The protein below binds the small molecule below.
Small molecule (SMILES): CN1CC[C@@H](COc2cnc(C#N)cc2-c2ccn3nc(NC(=O)C4CC4)cc3c2)C1

Sequence of chain 1.A:
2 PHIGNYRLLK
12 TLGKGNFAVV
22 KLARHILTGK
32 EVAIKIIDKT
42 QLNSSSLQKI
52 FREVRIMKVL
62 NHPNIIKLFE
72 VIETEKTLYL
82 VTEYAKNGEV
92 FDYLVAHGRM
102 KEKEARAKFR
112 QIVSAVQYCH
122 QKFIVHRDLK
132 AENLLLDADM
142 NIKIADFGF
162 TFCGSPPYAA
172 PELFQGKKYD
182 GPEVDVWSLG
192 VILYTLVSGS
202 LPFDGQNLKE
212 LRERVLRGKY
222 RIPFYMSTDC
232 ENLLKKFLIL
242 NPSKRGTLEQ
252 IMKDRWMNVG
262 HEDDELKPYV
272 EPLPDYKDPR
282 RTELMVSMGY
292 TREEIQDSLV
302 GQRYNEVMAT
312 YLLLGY

Binding-site contacts:
Ligand atom C21 contacts residue LYS87 of chain 1.A at 3.6 Å.
Ligand atom N5 contacts residue LEU81 of chain 1.A at 3.6 Å.
Ligand atom C10 contacts residue GLU133 of chain 1.A at 3.3 Å.
Ligand atom C8 contacts residue ALA146 of chain 1.A at 3.9 Å (hydrophobic).
Ligand atom C11 contacts residue GLU133 of chain 1.A at 3.8 Å.
Ligand atom C1 contacts residue TYR85 of chain 1.A at 3.9 Å (hydrophobic).
Ligand atom C18 contacts residue THR83 of chain 1.A at 3.6 Å.
Ligand atom C contacts residue ALA86 of chain 1.A at 3.6 Å (hydrophobic).
Ligand atom C19 contacts residue GLU84 of chain 1.A at 2.9 Å.
Ligand atom N1 contacts residue TYR85 of chain 1.A at 3.6 Å.
Ligand atom N contacts residue ALA86 of chain 1.A at 2.8 Å (h-bond).
Ligand atom C19 contacts residue ALA86 of chain 1.A at 3.8 Å (hydrophobic).
Ligand atom N1 contacts residue ALA86 of chain 1.A at 2.9 Å (h-bond).
Ligand atom C17 contacts residue THR83 of chain 1.A at 3.3 Å.
Ligand atom C21 contacts residue GLY89 of chain 1.A at 3.8 Å.
Ligand atom C22 contacts residue LYS87 of chain 1.A at 3.7 Å.
Ligand atom N3 contacts residue GLU90 of chain 1.A at 3.4 Å (salt-bridge).
Ligand atom N5 contacts residue THR83 of chain 1.A at 3.0 Å.
Ligand atom C20 contacts residue GLY89 of chain 1.A at 3.9 Å.
Ligand atom N5 contacts residue MET58 of chain 1.A at 3.7 Å.
Ligand atom C contacts residue TYR85 of chain 1.A at 3.8 Å (hydrophobic).
Ligand atom C11 contacts residue ASN134 of chain 1.A at 3.8 Å.
Ligand atom C16 contacts residue THR83 of chain 1.A at 3.4 Å.
Ligand atom C1 contacts residue ALA86 of chain 1.A at 3.5 Å (hydrophobic).
Ligand atom C22 contacts residue TYR85 of chain 1.A at 3.5 Å (hydrophobic).
Ligand atom C20 contacts residue LYS87 of chain 1.A at 3.3 Å.
Ligand atom C20 contacts residue TYR85 of chain 1.A at 3.7 Å (hydrophobic).
Ligand atom C12 contacts residue GLU90 of chain 1.A at 3.6 Å.
Ligand atom C2 contacts residue LEU136 of chain 1.A at 3.9 Å (hydrophobic).
Ligand atom C19 contacts residue LEU136 of chain 1.A at 3.7 Å (hydrophobic).
Ligand atom N3 contacts residue GLU133 of chain 1.A at 3.3 Å (salt-bridge).
Ligand atom C10 contacts residue ASN134 of chain 1.A at 3.3 Å.
Ligand atom C20 contacts residue ALA86 of chain 1.A at 3.5 Å (hydrophobic).
Ligand atom C18 contacts residue GLU84 of chain 1.A at 3.4 Å.
Ligand atom N contacts residue TYR85 of chain 1.A at 3.3 Å.
Ligand atom N2 contacts residue LEU136 of chain 1.A at 3.6 Å.
Ligand atom N2 contacts residue ALA86 of chain 1.A at 3.7 Å.
Ligand atom C3 contacts residue LEU13 of chain 1.A at 3.9 Å (hydrophobic).
Ligand atom C19 contacts residue ILE67 of chain 1.A at 3.8 Å (hydrophobic).
Ligand atom N1 contacts residue LEU136 of chain 1.A at 4.0 Å.